Sequence of chain 1.I:
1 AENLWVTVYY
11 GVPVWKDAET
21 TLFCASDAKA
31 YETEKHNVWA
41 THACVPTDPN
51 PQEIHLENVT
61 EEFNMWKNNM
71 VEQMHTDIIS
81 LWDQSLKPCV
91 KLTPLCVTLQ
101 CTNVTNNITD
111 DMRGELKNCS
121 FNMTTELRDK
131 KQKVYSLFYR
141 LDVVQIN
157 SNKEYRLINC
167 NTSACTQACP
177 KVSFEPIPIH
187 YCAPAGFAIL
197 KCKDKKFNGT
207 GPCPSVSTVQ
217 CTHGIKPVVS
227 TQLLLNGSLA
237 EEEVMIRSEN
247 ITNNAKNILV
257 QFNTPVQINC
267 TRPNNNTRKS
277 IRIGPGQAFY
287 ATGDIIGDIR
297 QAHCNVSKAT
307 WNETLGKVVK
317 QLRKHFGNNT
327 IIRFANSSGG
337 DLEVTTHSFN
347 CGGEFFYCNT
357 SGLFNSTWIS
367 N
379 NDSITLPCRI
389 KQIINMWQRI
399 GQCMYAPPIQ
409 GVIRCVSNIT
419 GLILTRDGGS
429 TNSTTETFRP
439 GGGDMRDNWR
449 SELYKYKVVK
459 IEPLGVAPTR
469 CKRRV

Binding-site contacts:
Ligand atom C8 contacts residue LEU231 of chain 1.I at 4.1 Å (hydrophobic).
Ligand atom O3 contacts residue SER415 of chain 1.I at 4.5 Å.
Ligand atom C2 contacts residue VAL414 of chain 1.I at 4.4 Å (hydrophobic).
Ligand atom C3 contacts residue VAL414 of chain 1.I at 3.6 Å (hydrophobic).
Ligand atom N2 contacts residue ASN232 of chain 1.I at 2.9 Å (h-bond).
Ligand atom O6 contacts residue GLY348 of chain 1.I at 3.8 Å.
Ligand atom C1 contacts residue VAL414 of chain 1.I at 4.1 Å (hydrophobic).
Ligand atom C4 contacts residue VAL414 of chain 1.I at 4.0 Å (hydrophobic).
Ligand atom C8 contacts residue ASN346 of chain 1.I at 3.8 Å.
Ligand atom C6 contacts residue GLU181 of chain 1.I at 4.4 Å.
Ligand atom C3 contacts residue SER415 of chain 1.I at 3.8 Å.
Ligand atom C1 contacts residue SER415 of chain 1.I at 3.7 Å.
Ligand atom C5 contacts residue NAG1 of chain 1.XA at 3.8 Å.
Ligand atom C8 contacts residue SER415 of chain 1.I at 4.1 Å.
Ligand atom C2 contacts residue SER415 of chain 1.I at 3.6 Å.
Ligand atom O7 contacts residue VAL414 of chain 1.I at 4.5 Å.
Ligand atom C2 contacts residue ASN232 of chain 1.I at 2.4 Å.
Ligand atom C3 contacts residue ASN232 of chain 1.I at 3.8 Å.
Ligand atom C6 contacts residue NAG1 of chain 1.XA at 3.8 Å.
Ligand atom C1 contacts residue ASN232 of chain 1.I at 1.4 Å.
Ligand atom O7 contacts residue ASN346 of chain 1.I at 4.2 Å.
Ligand atom C6 contacts residue SER179 of chain 1.I at 4.4 Å.
Ligand atom C4 contacts residue ASN232 of chain 1.I at 4.2 Å.
Ligand atom O7 contacts residue PRO182 of chain 1.I at 3.8 Å.
Ligand atom C7 contacts residue ASN346 of chain 1.I at 4.3 Å.
Ligand atom C7 contacts residue ASN232 of chain 1.I at 3.7 Å.
Ligand atom O5 contacts residue VAL414 of chain 1.I at 4.4 Å.
Ligand atom O6 contacts residue SER179 of chain 1.I at 4.3 Å.
Ligand atom C5 contacts residue ASN232 of chain 1.I at 3.6 Å.
Ligand atom C5 contacts residue VAL414 of chain 1.I at 3.7 Å (hydrophobic).
Ligand atom O4 contacts residue VAL414 of chain 1.I at 3.9 Å.
Ligand atom N2 contacts residue SER415 of chain 1.I at 3.0 Å (h-bond).
Ligand atom C7 contacts residue SER415 of chain 1.I at 4.0 Å.
Ligand atom O5 contacts residue NAG1 of chain 1.XA at 4.3 Å.
Ligand atom O7 contacts residue ASN232 of chain 1.I at 4.1 Å.
Ligand atom O5 contacts residue ASN232 of chain 1.I at 2.3 Å (h-bond).

A protein and the small-molecule ligand that binds it are described below.
Small molecule (SMILES): CC(=O)N[C@H]1[C@H](O[C@H]2[C@H](O)[C@@H](NC(C)=O)CO[C@@H]2CO)O[C@H](CO)[C@@H](O[C@@H]2O[C@H](CO[C@H]3O[C@H](CO)[C@@H](O)[C@H](O)[C@@H]3O)[C@@H](O)[C@H](O[C@H]3O[C@H](CO)[C@@H](O)[C@H](O)[C@@H]3O)[C@@H]2O)[C@@H]1O